Sequence of chain 1.A:
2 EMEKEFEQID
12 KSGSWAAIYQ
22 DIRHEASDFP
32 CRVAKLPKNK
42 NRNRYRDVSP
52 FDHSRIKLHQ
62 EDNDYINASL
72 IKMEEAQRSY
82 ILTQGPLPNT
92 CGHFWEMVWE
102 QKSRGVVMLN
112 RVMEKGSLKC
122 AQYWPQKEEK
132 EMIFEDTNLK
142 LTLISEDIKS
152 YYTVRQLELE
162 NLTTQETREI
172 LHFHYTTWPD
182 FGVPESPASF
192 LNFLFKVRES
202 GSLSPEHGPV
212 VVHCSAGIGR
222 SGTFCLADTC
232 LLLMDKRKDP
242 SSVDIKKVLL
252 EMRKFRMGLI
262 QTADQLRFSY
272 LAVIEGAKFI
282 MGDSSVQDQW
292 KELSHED

A small-molecule ligand and the protein it binds are described below.
Small molecule (SMILES): CNC(=O)[C@@H]1Cc2ccc(NS(=O)(=O)O)cc2CN1C(=O)OCc1ccccc1

Binding-site contacts:
Ligand atom C10 contacts residue GLY259 of chain 1.A at 3.7 Å.
Ligand atom C12 contacts residue GLN262 of chain 1.A at 3.6 Å.
Ligand atom C7 contacts residue VAL49 of chain 1.A at 3.7 Å (hydrophobic).
Ligand atom O4 contacts residue ALA217 of chain 1.A at 3.0 Å (h-bond).
Ligand atom O6 contacts residue ILE219 of chain 1.A at 3.3 Å (h-bond).
Ligand atom O4 contacts residue CYS215 of chain 1.A at 3.5 Å (h-bond).
Ligand atom C1 contacts residue TYR46 of chain 1.A at 3.5 Å (hydrophobic).
Ligand atom C6 contacts residue PHE182 of chain 1.A at 3.5 Å (hydrophobic).
Ligand atom C14 contacts residue ALA217 of chain 1.A at 3.6 Å (hydrophobic).
Ligand atom C3 contacts residue TYR46 of chain 1.A at 3.5 Å (hydrophobic).
Ligand atom O6 contacts residue CYS215 of chain 1.A at 3.3 Å (h-bond).
Ligand atom C8 contacts residue ASP48 of chain 1.A at 3.3 Å.
Ligand atom O5 contacts residue ASP181 of chain 1.A at 3.4 Å (salt-bridge).
Ligand atom S1 contacts residue CYS215 of chain 1.A at 3.5 Å (h-bond).
Ligand atom C18 contacts residue ASP48 of chain 1.A at 3.5 Å.
Ligand atom N1 contacts residue PHE182 of chain 1.A at 3.6 Å.
Ligand atom C14 contacts residue PHE182 of chain 1.A at 3.3 Å (hydrophobic).
Ligand atom S1 contacts residue GLY220 of chain 1.A at 3.7 Å.
Ligand atom C13 contacts residue PHE182 of chain 1.A at 3.7 Å (hydrophobic).
Ligand atom C18 contacts residue MET258 of chain 1.A at 3.7 Å (hydrophobic).
Ligand atom O4 contacts residue ASP181 of chain 1.A at 3.7 Å.
Ligand atom O2 contacts residue VAL49 of chain 1.A at 3.4 Å.
Ligand atom C16 contacts residue ASP181 of chain 1.A at 3.4 Å.
Ligand atom C15 contacts residue ALA217 of chain 1.A at 3.8 Å (hydrophobic).
Ligand atom O6 contacts residue GLY220 of chain 1.A at 2.9 Å (h-bond).
Ligand atom C15 contacts residue PHE182 of chain 1.A at 3.5 Å (hydrophobic).
Ligand atom O6 contacts residue GLY218 of chain 1.A at 3.6 Å.
Ligand atom N3 contacts residue ASP181 of chain 1.A at 2.8 Å (salt-bridge).
Ligand atom O5 contacts residue CYS215 of chain 1.A at 3.5 Å (h-bond).
Ligand atom C13 contacts residue ALA217 of chain 1.A at 3.7 Å (hydrophobic).
Ligand atom O3 contacts residue ASP48 of chain 1.A at 3.8 Å.
Ligand atom O6 contacts residue ALA217 of chain 1.A at 3.3 Å.
Ligand atom O4 contacts residue SER216 of chain 1.A at 3.0 Å (h-bond).
Ligand atom C17 contacts residue GLY259 of chain 1.A at 3.5 Å.
Ligand atom S1 contacts residue ASP181 of chain 1.A at 3.5 Å (salt-bridge).
Ligand atom O4 contacts residue ARG221 of chain 1.A at 3.1 Å (salt-bridge).
Ligand atom C9 contacts residue GLN262 of chain 1.A at 3.6 Å.
Ligand atom O5 contacts residue GLY220 of chain 1.A at 3.5 Å.
Ligand atom O5 contacts residue ARG221 of chain 1.A at 3.0 Å (salt-bridge).
Ligand atom C15 contacts residue ASP181 of chain 1.A at 3.6 Å.